The protein below binds the small molecule below.
Small molecule (SMILES): CNc1ccccc1S(C)(=O)=O

Binding-site contacts:
Ligand atom C4 contacts residue ILE48 of chain 1.B at 4.4 Å (hydrophobic).
Ligand atom C4 contacts residue TYR49 of chain 1.B at 4.1 Å (hydrophobic).
Ligand atom C7 contacts residue ARG20 of chain 1.B at 4.2 Å.
Ligand atom C6 contacts residue GLU22 of chain 1.B at 4.1 Å.
Ligand atom O contacts residue GLU22 of chain 1.B at 4.0 Å.
Ligand atom C4 contacts residue GLU22 of chain 1.B at 3.8 Å.
Ligand atom S contacts residue ARG20 of chain 1.B at 3.9 Å.
Ligand atom C7 contacts residue TYR49 of chain 1.B at 4.4 Å (hydrophobic).
Ligand atom C5 contacts residue ARG20 of chain 1.B at 3.8 Å.
Ligand atom C4 contacts residue ARG20 of chain 1.B at 3.9 Å.
Ligand atom C4 contacts residue THR21 of chain 1.B at 3.8 Å.
Ligand atom O1 contacts residue ARG20 of chain 1.B at 2.6 Å (salt-bridge).
Ligand atom C2 contacts residue GLU22 of chain 1.B at 4.2 Å.
Ligand atom S contacts residue THR21 of chain 1.B at 4.2 Å.
Ligand atom C4 contacts residue ILE47 of chain 1.B at 3.4 Å (hydrophobic).
Ligand atom C3 contacts residue GLU22 of chain 1.B at 4.0 Å.
Ligand atom C5 contacts residue GLU22 of chain 1.B at 3.9 Å.
Ligand atom C1 contacts residue GLU22 of chain 1.B at 4.1 Å.
Ligand atom C3 contacts residue ILE47 of chain 1.B at 3.4 Å (hydrophobic).
Ligand atom O1 contacts residue THR21 of chain 1.B at 4.0 Å.
Ligand atom C6 contacts residue TYR49 of chain 1.B at 4.2 Å (hydrophobic).
Ligand atom C3 contacts residue THR21 of chain 1.B at 4.4 Å.
Ligand atom C6 contacts residue THR21 of chain 1.B at 4.1 Å.
Ligand atom O contacts residue THR21 of chain 1.B at 4.0 Å.
Ligand atom O1 contacts residue TYR49 of chain 1.B at 4.0 Å.
Ligand atom C5 contacts residue THR21 of chain 1.B at 3.6 Å.
Ligand atom C5 contacts residue TYR49 of chain 1.B at 3.6 Å (hydrophobic).

Sequence of chain 1.B:
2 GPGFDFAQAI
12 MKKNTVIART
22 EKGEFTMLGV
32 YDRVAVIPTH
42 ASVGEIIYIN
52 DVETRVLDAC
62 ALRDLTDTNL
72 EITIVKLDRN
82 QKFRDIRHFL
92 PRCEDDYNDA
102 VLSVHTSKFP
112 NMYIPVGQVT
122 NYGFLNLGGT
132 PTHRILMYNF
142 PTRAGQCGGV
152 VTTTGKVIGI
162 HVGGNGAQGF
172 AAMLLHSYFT